Sequence of chain 1.B:
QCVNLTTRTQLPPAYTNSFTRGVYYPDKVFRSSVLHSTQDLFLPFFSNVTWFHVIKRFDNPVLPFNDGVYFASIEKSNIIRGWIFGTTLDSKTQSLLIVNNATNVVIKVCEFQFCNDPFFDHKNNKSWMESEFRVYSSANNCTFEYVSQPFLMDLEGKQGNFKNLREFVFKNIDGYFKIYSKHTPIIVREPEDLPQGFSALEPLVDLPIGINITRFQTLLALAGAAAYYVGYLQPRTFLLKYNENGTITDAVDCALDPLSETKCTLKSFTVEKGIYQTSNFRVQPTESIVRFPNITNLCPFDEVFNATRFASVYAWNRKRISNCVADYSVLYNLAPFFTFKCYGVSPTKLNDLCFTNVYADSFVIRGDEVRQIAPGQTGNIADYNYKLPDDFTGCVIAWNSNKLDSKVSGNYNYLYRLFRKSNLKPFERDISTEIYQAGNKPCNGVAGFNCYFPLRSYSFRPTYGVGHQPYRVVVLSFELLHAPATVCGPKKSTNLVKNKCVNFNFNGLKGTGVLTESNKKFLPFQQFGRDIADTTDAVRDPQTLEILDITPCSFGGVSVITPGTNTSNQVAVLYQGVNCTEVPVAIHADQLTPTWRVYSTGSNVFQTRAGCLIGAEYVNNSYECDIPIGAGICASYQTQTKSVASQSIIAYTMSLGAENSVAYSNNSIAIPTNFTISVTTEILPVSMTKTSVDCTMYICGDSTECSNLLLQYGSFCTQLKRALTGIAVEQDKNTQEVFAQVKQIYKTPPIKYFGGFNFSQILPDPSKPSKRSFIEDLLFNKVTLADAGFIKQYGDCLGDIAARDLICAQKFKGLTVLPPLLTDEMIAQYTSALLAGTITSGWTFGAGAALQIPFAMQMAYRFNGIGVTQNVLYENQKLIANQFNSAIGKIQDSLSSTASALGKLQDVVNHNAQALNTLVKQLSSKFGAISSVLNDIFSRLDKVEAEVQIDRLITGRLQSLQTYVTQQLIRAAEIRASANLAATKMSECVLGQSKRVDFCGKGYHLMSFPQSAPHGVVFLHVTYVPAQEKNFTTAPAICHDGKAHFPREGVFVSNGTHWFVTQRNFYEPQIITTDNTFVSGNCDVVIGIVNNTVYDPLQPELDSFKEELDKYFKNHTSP

A small-molecule ligand and the protein it binds are described below.
Small molecule (SMILES): CC(=O)N[C@@H]1[C@@H](O)[C@H](O)[C@@H](CO)O[C@H]1O

Binding-site contacts:
Ligand atom C4 contacts residue ASN654 of chain 1.B at 4.2 Å.
Ligand atom C2 contacts residue ASN654 of chain 1.B at 2.5 Å.
Ligand atom C1 contacts residue ASN654 of chain 1.B at 1.4 Å.
Ligand atom C5 contacts residue ASN654 of chain 1.B at 3.7 Å.
Ligand atom C3 contacts residue ASN654 of chain 1.B at 3.8 Å.
Ligand atom C7 contacts residue ASN654 of chain 1.B at 4.0 Å.
Ligand atom C8 contacts residue TYR652 of chain 1.B at 3.5 Å (hydrophobic).
Ligand atom O5 contacts residue ASN654 of chain 1.B at 2.3 Å (h-bond).
Ligand atom N2 contacts residue ASN654 of chain 1.B at 3.0 Å (h-bond).
Ligand atom C8 contacts residue ASN654 of chain 1.B at 4.4 Å.